Sequence of chain 1.A:
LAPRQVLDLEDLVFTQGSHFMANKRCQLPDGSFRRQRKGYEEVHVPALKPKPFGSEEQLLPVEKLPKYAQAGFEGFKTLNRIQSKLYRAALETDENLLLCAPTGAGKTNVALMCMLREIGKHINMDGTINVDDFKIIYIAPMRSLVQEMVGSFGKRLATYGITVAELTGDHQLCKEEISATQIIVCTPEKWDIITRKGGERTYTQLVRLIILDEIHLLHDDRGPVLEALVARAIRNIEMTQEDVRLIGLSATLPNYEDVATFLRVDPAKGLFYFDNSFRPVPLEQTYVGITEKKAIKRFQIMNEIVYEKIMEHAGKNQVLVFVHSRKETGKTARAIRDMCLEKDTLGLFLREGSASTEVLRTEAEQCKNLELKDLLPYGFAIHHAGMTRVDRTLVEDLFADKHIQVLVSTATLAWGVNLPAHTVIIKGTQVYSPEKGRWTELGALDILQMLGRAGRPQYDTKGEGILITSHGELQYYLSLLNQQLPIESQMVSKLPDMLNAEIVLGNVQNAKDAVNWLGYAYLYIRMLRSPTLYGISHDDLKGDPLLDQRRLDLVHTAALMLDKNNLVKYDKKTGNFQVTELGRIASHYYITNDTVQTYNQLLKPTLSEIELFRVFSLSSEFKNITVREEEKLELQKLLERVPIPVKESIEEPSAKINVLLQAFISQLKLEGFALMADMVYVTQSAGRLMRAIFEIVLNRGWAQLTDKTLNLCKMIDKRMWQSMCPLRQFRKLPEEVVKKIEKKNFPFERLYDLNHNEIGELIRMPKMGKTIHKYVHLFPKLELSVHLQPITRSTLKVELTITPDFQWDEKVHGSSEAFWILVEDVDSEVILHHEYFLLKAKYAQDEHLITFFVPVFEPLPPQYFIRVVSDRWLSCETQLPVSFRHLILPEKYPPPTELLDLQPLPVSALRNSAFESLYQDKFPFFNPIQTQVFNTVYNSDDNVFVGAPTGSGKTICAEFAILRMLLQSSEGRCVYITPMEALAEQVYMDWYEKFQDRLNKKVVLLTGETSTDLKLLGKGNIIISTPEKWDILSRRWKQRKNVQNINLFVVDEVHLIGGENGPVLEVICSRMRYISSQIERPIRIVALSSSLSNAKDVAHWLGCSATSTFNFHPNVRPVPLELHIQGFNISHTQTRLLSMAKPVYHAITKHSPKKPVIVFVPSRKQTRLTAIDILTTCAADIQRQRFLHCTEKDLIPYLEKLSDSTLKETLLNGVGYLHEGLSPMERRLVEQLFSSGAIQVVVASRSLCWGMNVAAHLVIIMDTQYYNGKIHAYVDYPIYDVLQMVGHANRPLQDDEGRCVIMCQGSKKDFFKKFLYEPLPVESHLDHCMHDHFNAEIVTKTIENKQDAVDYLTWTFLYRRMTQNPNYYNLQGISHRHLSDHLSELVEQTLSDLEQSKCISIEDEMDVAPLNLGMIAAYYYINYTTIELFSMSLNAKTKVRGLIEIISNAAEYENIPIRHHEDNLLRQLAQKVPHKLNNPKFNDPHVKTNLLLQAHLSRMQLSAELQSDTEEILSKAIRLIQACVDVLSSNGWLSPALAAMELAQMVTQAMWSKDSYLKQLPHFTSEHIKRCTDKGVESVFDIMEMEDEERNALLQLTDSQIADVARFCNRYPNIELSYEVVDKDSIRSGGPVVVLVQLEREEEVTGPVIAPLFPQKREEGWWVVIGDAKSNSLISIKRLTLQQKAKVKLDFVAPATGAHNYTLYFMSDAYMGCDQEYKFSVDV

This small molecule binds to this protein.
Small molecule (SMILES): CON(C)S(=O)(=O)c1ccccc1

Binding-site contacts:
Ligand atom C11 contacts residue ILE250 of chain 1.A at 4.2 Å (hydrophobic).
Ligand atom O03 contacts residue ARG245 of chain 1.A at 4.0 Å.
Ligand atom C04 contacts residue THR208 of chain 1.A at 3.8 Å.
Ligand atom C11 contacts residue ASN249 of chain 1.A at 4.0 Å.
Ligand atom S05 contacts residue TRP204 of chain 1.A at 3.8 Å.
Ligand atom O07 contacts residue TYR216 of chain 1.A at 4.2 Å.
Ligand atom C09 contacts residue ALA246 of chain 1.A at 3.6 Å (hydrophobic).
Ligand atom C04 contacts residue ALA246 of chain 1.A at 4.0 Å (hydrophobic).
Ligand atom O07 contacts residue TRP204 of chain 1.A at 4.1 Å.
Ligand atom C09 contacts residue ILE223 of chain 1.A at 3.8 Å (hydrophobic).
Ligand atom C01 contacts residue ALA246 of chain 1.A at 4.1 Å (hydrophobic).
Ligand atom C04 contacts residue ARG245 of chain 1.A at 3.6 Å.
Ligand atom C10 contacts residue ILE250 of chain 1.A at 4.2 Å (hydrophobic).
Ligand atom O06 contacts residue TRP204 of chain 1.A at 3.2 Å.
Ligand atom S05 contacts residue THR208 of chain 1.A at 4.2 Å.
Ligand atom C01 contacts residue ILE223 of chain 1.A at 3.5 Å (hydrophobic).
Ligand atom C13 contacts residue THR217 of chain 1.A at 3.4 Å.
Ligand atom C01 contacts residue LEU242 of chain 1.A at 4.4 Å (hydrophobic).
Ligand atom C01 contacts residue TRP204 of chain 1.A at 3.1 Å (hydrophobic).
Ligand atom N02 contacts residue THR208 of chain 1.A at 3.9 Å.
Ligand atom C11 contacts residue VAL257 of chain 1.A at 3.5 Å (hydrophobic).
Ligand atom O03 contacts residue THR208 of chain 1.A at 3.7 Å.
Ligand atom C12 contacts residue ASN249 of chain 1.A at 4.2 Å.
Ligand atom O07 contacts residue THR217 of chain 1.A at 4.2 Å.
Ligand atom C10 contacts residue ASN249 of chain 1.A at 4.3 Å.
Ligand atom O03 contacts residue ALA246 of chain 1.A at 4.3 Å.
Ligand atom N02 contacts residue TRP204 of chain 1.A at 3.3 Å (h-bond).
Ligand atom C04 contacts residue TRP204 of chain 1.A at 4.4 Å (hydrophobic).
Ligand atom C04 contacts residue LEU242 of chain 1.A at 3.4 Å (hydrophobic).
Ligand atom C13 contacts residue VAL220 of chain 1.A at 4.3 Å (hydrophobic).
Ligand atom C10 contacts residue ALA246 of chain 1.A at 3.7 Å (hydrophobic).
Ligand atom C11 contacts residue ALA246 of chain 1.A at 4.2 Å (hydrophobic).
Ligand atom O06 contacts residue VAL220 of chain 1.A at 3.5 Å.
Ligand atom C08 contacts residue VAL220 of chain 1.A at 4.3 Å (hydrophobic).
Ligand atom O06 contacts residue ILE150 of chain 1.A at 4.4 Å.
Ligand atom O07 contacts residue THR208 of chain 1.A at 3.5 Å.
Ligand atom C12 contacts residue THR217 of chain 1.A at 3.4 Å.
Ligand atom C10 contacts residue VAL257 of chain 1.A at 3.6 Å (hydrophobic).
Ligand atom O06 contacts residue ILE223 of chain 1.A at 4.4 Å.
Ligand atom O03 contacts residue TRP204 of chain 1.A at 4.2 Å.